Sequence of chain 1.A:
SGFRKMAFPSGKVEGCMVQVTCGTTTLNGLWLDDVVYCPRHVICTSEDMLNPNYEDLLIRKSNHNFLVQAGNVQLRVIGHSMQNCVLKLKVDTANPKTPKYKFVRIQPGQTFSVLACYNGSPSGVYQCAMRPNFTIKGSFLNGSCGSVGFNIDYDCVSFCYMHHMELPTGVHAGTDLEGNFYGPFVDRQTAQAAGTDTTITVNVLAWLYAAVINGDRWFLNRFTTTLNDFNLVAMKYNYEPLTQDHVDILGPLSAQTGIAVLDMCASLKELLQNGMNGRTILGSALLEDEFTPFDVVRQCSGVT

This protein binds this small molecule.
Small molecule (SMILES): CCNCc1cn(C)nn1

Binding-site contacts:
Ligand atom N2 contacts residue HIS80 of chain 1.A at 3.7 Å.
Ligand atom N2 contacts residue GLY79 of chain 1.A at 3.6 Å.
Ligand atom N3 contacts residue ASN63 of chain 1.A at 3.7 Å.
Ligand atom C5 contacts residue ASN63 of chain 1.A at 3.6 Å.
Ligand atom C3 contacts residue HIS80 of chain 1.A at 3.5 Å.
Ligand atom C1 contacts residue HIS80 of chain 1.A at 3.0 Å.
Ligand atom C2 contacts residue HIS80 of chain 1.A at 3.3 Å.
Ligand atom C1 contacts residue SER81 of chain 1.A at 4.0 Å.
Ligand atom N contacts residue HIS80 of chain 1.A at 3.1 Å (h-bond).
Ligand atom N3 contacts residue HIS80 of chain 1.A at 3.2 Å (h-bond).
Ligand atom N1 contacts residue ASN63 of chain 1.A at 3.8 Å.
Ligand atom C4 contacts residue HIS80 of chain 1.A at 4.1 Å.
Ligand atom N2 contacts residue ILE78 of chain 1.A at 4.4 Å.
Ligand atom N3 contacts residue GLY79 of chain 1.A at 3.9 Å.
Ligand atom N2 contacts residue ASN63 of chain 1.A at 3.4 Å (h-bond).